Sequence of chain 2.B:
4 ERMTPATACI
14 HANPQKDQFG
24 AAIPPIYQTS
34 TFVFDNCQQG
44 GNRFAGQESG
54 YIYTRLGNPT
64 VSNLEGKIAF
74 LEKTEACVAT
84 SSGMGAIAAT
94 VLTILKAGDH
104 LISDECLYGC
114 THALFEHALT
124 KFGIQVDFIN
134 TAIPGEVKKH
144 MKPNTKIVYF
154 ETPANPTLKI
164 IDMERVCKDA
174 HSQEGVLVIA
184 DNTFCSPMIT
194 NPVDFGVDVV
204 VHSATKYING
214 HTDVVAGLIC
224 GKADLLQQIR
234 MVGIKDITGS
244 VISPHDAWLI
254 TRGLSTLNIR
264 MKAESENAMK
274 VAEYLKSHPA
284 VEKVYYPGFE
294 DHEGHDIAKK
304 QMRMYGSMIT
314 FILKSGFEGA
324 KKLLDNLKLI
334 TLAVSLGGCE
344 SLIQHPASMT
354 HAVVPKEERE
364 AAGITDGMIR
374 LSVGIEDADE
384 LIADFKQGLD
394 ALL

Binding-site contacts:
Ligand atom OP2 contacts residue ARG58 of chain 2.A at 2.8 Å (salt-bridge).
Ligand atom OP2 contacts residue TYR56 of chain 2.A at 2.5 Å (h-bond).
Ligand atom C2 contacts residue ASP184 of chain 2.B at 3.5 Å.
Ligand atom OXT contacts residue THR353 of chain 2.B at 3.3 Å.
Ligand atom C5 contacts residue LYS209 of chain 2.B at 3.4 Å.
Ligand atom N contacts residue TYR111 of chain 2.B at 3.0 Å.
Ligand atom N1 contacts residue ASP184 of chain 2.B at 2.7 Å (salt-bridge).
Ligand atom C5 contacts residue TYR111 of chain 2.B at 3.6 Å (hydrophobic).
Ligand atom OXT contacts residue ARG373 of chain 2.B at 3.1 Å (salt-bridge).
Ligand atom OP1 contacts residue SER206 of chain 2.B at 2.9 Å (h-bond).
Ligand atom OP1 contacts residue THR208 of chain 2.B at 2.8 Å (h-bond).
Ligand atom P contacts residue TYR56 of chain 2.A at 3.5 Å.
Ligand atom O contacts residue TYR111 of chain 2.B at 3.2 Å.
Ligand atom OP3 contacts residue GLY86 of chain 2.B at 3.2 Å (h-bond).
Ligand atom CB contacts residue TYR111 of chain 2.B at 2.6 Å (hydrophobic).
Ligand atom OP3 contacts residue SER85 of chain 2.B at 3.3 Å.
Ligand atom OP4 contacts residue GLY86 of chain 2.B at 3.2 Å.
Ligand atom C3 contacts residue LYS209 of chain 2.B at 3.2 Å.
Ligand atom OP3 contacts residue MET87 of chain 2.B at 2.9 Å (h-bond).
Ligand atom C4 contacts residue LYS209 of chain 2.B at 2.4 Å.
Ligand atom CD contacts residue TYR111 of chain 2.B at 2.5 Å (hydrophobic).
Ligand atom CA contacts residue TYR111 of chain 2.B at 3.3 Å (hydrophobic).
Ligand atom OP4 contacts residue SER206 of chain 2.B at 3.0 Å (h-bond).
Ligand atom P contacts residue SER206 of chain 2.B at 3.6 Å.
Ligand atom OXT contacts residue SER338 of chain 2.B at 2.8 Å (h-bond).
Ligand atom CA contacts residue LYS209 of chain 2.B at 3.0 Å.
Ligand atom C4A contacts residue LYS209 of chain 2.B at 1.4 Å.
Ligand atom OP1 contacts residue GLY86 of chain 2.B at 2.8 Å (h-bond).
Ligand atom O contacts residue ARG373 of chain 2.B at 2.7 Å (salt-bridge).
Ligand atom CD contacts residue THR353 of chain 2.B at 3.6 Å.
Ligand atom O contacts residue ASN158 of chain 2.B at 3.2 Å (h-bond).
Ligand atom O3 contacts residue ASN158 of chain 2.B at 2.9 Å (h-bond).
Ligand atom P contacts residue GLY86 of chain 2.B at 3.4 Å.
Ligand atom CG contacts residue TYR111 of chain 2.B at 1.4 Å (hydrophobic).
Ligand atom O contacts residue THR353 of chain 2.B at 3.5 Å.
Ligand atom O3 contacts residue LYS209 of chain 2.B at 3.4 Å (salt-bridge).
Ligand atom OP3 contacts residue ARG58 of chain 2.A at 2.6 Å (salt-bridge).
Ligand atom N contacts residue LYS209 of chain 2.B at 2.5 Å (salt-bridge).
Ligand atom C2A contacts residue ASP184 of chain 2.B at 3.4 Å.
Ligand atom C5 contacts residue SER206 of chain 2.B at 3.6 Å.

Sequence of chain 2.A:
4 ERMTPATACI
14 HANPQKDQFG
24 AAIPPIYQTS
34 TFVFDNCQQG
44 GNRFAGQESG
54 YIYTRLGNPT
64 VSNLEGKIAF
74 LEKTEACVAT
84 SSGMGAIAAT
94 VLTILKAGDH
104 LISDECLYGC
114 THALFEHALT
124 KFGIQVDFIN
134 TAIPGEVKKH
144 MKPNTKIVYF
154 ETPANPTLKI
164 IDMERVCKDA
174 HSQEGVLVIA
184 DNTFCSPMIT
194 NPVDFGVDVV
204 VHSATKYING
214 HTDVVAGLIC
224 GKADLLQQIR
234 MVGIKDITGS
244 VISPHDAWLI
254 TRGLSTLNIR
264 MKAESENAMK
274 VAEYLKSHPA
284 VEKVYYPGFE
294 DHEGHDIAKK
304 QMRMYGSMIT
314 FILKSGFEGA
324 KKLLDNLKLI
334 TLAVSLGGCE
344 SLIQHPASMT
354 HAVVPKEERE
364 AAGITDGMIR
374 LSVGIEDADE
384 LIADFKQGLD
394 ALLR

This protein binds this small molecule.
Small molecule (SMILES): Cc1ncc(COP(=O)(O)O)c(/C=N/[C@@H](C[C@H](C)O)C(=O)O)c1O